Binding-site contacts:
Ligand atom N14 contacts residue PHE187 of chain 1.C at 3.7 Å.
Ligand atom O18 contacts residue VAL188 of chain 1.C at 3.1 Å (h-bond).
Ligand atom O18 contacts residue PHE187 of chain 1.C at 3.6 Å.
Ligand atom N14 contacts residue ASP194 of chain 1.C at 3.7 Å.
Ligand atom O04 contacts residue ASP138 of chain 1.C at 3.0 Å (salt-bridge).
Ligand atom N16 contacts residue VAL188 of chain 1.C at 2.8 Å (h-bond).
Ligand atom C05 contacts residue ASP138 of chain 1.C at 3.9 Å.
Ligand atom O01 contacts residue ASP138 of chain 1.C at 2.9 Å.
Ligand atom O10 contacts residue ASP135 of chain 1.C at 3.4 Å (salt-bridge).
Ligand atom O01 contacts residue GLY140 of chain 1.C at 3.9 Å.
Ligand atom C09 contacts residue ILE136 of chain 1.C at 3.5 Å (hydrophobic).
Ligand atom P02 contacts residue GLY140 of chain 1.C at 3.6 Å.
Ligand atom P02 contacts residue ASP138 of chain 1.C at 3.7 Å.
Ligand atom C17 contacts residue ILE136 of chain 1.C at 3.8 Å (hydrophobic).
Ligand atom P02 contacts residue THR139 of chain 1.C at 3.4 Å.
Ligand atom O03 contacts residue LYS141 of chain 1.C at 3.9 Å.
Ligand atom C15 contacts residue PHE187 of chain 1.C at 3.5 Å (hydrophobic).
Ligand atom C09 contacts residue MG1 of chain 1.I at 3.5 Å.
Ligand atom C15 contacts residue VAL188 of chain 1.C at 3.6 Å (hydrophobic).
Ligand atom O03 contacts residue THR139 of chain 1.C at 3.2 Å (h-bond).
Ligand atom N20 contacts residue LYS166 of chain 1.C at 3.8 Å.
Ligand atom O18 contacts residue ILE136 of chain 1.C at 3.6 Å.
Ligand atom C09 contacts residue ASP135 of chain 1.C at 3.6 Å.
Ligand atom C05 contacts residue THR142 of chain 1.C at 3.5 Å.
Ligand atom N16 contacts residue PHE187 of chain 1.C at 3.4 Å.
Ligand atom C19 contacts residue PHE187 of chain 1.C at 3.7 Å (hydrophobic).
Ligand atom O03 contacts residue THR142 of chain 1.C at 2.4 Å (h-bond).
Ligand atom O03 contacts residue GLY140 of chain 1.C at 3.9 Å.
Ligand atom O04 contacts residue LYS141 of chain 1.C at 3.9 Å.
Ligand atom O04 contacts residue THR139 of chain 1.C at 3.1 Å (h-bond).
Ligand atom P02 contacts residue THR142 of chain 1.C at 3.5 Å.
Ligand atom O04 contacts residue GLY140 of chain 1.C at 2.4 Å (h-bond).
Ligand atom C15 contacts residue ASP194 of chain 1.C at 3.1 Å.
Ligand atom O01 contacts residue THR139 of chain 1.C at 2.9 Å (h-bond).
Ligand atom C13 contacts residue PHE187 of chain 1.C at 3.9 Å (hydrophobic).
Ligand atom C17 contacts residue VAL188 of chain 1.C at 3.7 Å (hydrophobic).
Ligand atom O18 contacts residue LYS166 of chain 1.C at 3.0 Å (salt-bridge).
Ligand atom O10 contacts residue MG1 of chain 1.I at 2.2 Å.
Ligand atom O04 contacts residue ILE137 of chain 1.C at 3.9 Å.
Ligand atom C17 contacts residue PHE187 of chain 1.C at 3.6 Å (hydrophobic).

Sequence of chain 1.C:
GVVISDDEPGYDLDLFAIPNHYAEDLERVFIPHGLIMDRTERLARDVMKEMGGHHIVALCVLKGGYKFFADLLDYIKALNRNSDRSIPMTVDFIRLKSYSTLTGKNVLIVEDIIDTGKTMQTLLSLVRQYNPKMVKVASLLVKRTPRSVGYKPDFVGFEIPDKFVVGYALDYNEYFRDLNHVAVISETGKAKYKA

This protein binds this small molecule.
Small molecule (SMILES): O=c1[nH]cnc2c1ncn2C[C@@H](CO)OCCP(=O)(O)O